This protein binds this small molecule.
Small molecule (SMILES): C[N+](C)(CCCS(=O)(=O)[O-])Cc1ccccc1

Sequence of chain 1.C:
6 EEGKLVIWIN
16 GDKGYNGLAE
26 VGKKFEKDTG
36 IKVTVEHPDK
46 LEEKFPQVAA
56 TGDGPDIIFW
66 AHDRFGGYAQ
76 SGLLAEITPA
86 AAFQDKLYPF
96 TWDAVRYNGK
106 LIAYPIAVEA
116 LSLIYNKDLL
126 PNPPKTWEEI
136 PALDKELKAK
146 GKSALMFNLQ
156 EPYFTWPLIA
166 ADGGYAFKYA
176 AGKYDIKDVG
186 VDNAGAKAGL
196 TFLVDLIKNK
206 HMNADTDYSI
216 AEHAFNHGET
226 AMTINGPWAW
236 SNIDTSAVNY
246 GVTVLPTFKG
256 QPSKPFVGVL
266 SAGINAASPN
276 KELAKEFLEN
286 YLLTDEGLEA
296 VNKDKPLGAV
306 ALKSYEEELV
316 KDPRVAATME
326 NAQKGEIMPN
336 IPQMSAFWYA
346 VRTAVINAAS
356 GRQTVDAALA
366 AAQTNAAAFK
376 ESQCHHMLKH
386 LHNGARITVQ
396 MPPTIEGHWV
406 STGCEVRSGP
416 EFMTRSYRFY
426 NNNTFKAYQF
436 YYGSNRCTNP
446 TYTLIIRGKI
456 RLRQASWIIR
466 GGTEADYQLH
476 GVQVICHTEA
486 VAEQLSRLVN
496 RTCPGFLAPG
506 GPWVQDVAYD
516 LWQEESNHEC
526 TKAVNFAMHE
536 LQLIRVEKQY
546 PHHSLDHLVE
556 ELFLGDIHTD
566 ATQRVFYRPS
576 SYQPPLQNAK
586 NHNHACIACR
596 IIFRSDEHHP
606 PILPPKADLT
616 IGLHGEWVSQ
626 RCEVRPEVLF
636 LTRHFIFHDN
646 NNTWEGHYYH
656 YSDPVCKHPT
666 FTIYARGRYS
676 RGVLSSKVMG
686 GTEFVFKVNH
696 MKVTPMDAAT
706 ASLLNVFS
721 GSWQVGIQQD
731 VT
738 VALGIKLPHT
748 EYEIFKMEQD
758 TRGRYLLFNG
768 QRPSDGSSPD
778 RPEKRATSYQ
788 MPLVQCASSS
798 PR

Binding-site contacts:
Ligand atom S11 contacts residue ILE332 of chain 1.C at 4.3 Å.
Ligand atom C4 contacts residue PHE95 of chain 1.C at 3.9 Å (hydrophobic).
Ligand atom C2 contacts residue PHE95 of chain 1.C at 4.2 Å (hydrophobic).
Ligand atom C2 contacts residue TYR93 of chain 1.C at 3.8 Å (hydrophobic).
Ligand atom C10 contacts residue PHE95 of chain 1.C at 3.8 Å (hydrophobic).
Ligand atom C9 contacts residue PHE95 of chain 1.C at 3.6 Å (hydrophobic).
Ligand atom C13 contacts residue GLN328 of chain 1.C at 3.2 Å.
Ligand atom C10 contacts residue ILE332 of chain 1.C at 4.4 Å (hydrophobic).
Ligand atom O15 contacts residue GLN328 of chain 1.C at 4.0 Å.
Ligand atom S11 contacts residue ALA327 of chain 1.C at 4.0 Å.
Ligand atom O16 contacts residue ALA327 of chain 1.C at 4.1 Å.
Ligand atom N8 contacts residue GLN328 of chain 1.C at 4.2 Å.
Ligand atom C17 contacts residue GLN328 of chain 1.C at 4.0 Å.
Ligand atom O14 contacts residue GLN328 of chain 1.C at 3.7 Å.
Ligand atom C6 contacts residue PHE95 of chain 1.C at 3.5 Å (hydrophobic).
Ligand atom O16 contacts residue VAL262 of chain 1.C at 3.8 Å.
Ligand atom C6 contacts residue PRO94 of chain 1.C at 3.5 Å (hydrophobic).
Ligand atom O14 contacts residue MET324 of chain 1.C at 3.8 Å.
Ligand atom C1 contacts residue TYR93 of chain 1.C at 3.9 Å (hydrophobic).
Ligand atom O14 contacts residue ALA327 of chain 1.C at 3.8 Å.
Ligand atom C1 contacts residue PHE95 of chain 1.C at 3.9 Å (hydrophobic).
Ligand atom C17 contacts residue MET324 of chain 1.C at 4.4 Å (hydrophobic).
Ligand atom C1 contacts residue PRO94 of chain 1.C at 3.3 Å (hydrophobic).
Ligand atom O15 contacts residue ALA327 of chain 1.C at 3.8 Å.
Ligand atom O16 contacts residue ILE332 of chain 1.C at 3.2 Å.
Ligand atom C3 contacts residue PHE95 of chain 1.C at 4.2 Å (hydrophobic).
Ligand atom C5 contacts residue PHE95 of chain 1.C at 3.5 Å (hydrophobic).
Ligand atom C17 contacts residue PHE95 of chain 1.C at 3.7 Å (hydrophobic).
Ligand atom C12 contacts residue GLN328 of chain 1.C at 4.0 Å.
Ligand atom S11 contacts residue GLN328 of chain 1.C at 4.4 Å.